Binding-site contacts:
Ligand atom C7 contacts residue ASN159 of chain 3.A at 3.8 Å.
Ligand atom C3 contacts residue SER213 of chain 2.A at 4.2 Å.
Ligand atom O3 contacts residue ARG216 of chain 2.A at 3.4 Å (salt-bridge).
Ligand atom C8 contacts residue NAG2 of chain 3.D at 4.1 Å.
Ligand atom C1 contacts residue SER213 of chain 2.A at 4.2 Å.
Ligand atom C8 contacts residue SER213 of chain 2.A at 3.4 Å.
Ligand atom O7 contacts residue NAG1 of chain 3.D at 4.2 Å.
Ligand atom O5 contacts residue ASN159 of chain 3.A at 2.3 Å (h-bond).
Ligand atom O7 contacts residue ASN159 of chain 3.A at 4.1 Å.
Ligand atom O7 contacts residue NAG2 of chain 3.D at 3.8 Å.
Ligand atom C5 contacts residue ASN159 of chain 3.A at 3.6 Å.
Ligand atom C2 contacts residue ASN159 of chain 3.A at 2.5 Å.
Ligand atom O6 contacts residue THR161 of chain 3.A at 4.3 Å.
Ligand atom O5 contacts residue THR161 of chain 3.A at 4.4 Å.
Ligand atom C8 contacts residue THR181 of chain 2.A at 3.7 Å.
Ligand atom C1 contacts residue ARG216 of chain 2.A at 3.8 Å.
Ligand atom C8 contacts residue PRO215 of chain 2.A at 4.1 Å (hydrophobic).
Ligand atom C2 contacts residue SER213 of chain 2.A at 4.0 Å.
Ligand atom C7 contacts residue PRO215 of chain 2.A at 4.3 Å (hydrophobic).
Ligand atom O7 contacts residue PRO215 of chain 2.A at 3.6 Å.
Ligand atom C3 contacts residue ARG216 of chain 2.A at 4.0 Å.
Ligand atom C5 contacts residue THR161 of chain 3.A at 4.3 Å.
Ligand atom N2 contacts residue SER213 of chain 2.A at 3.0 Å (h-bond).
Ligand atom C7 contacts residue SER213 of chain 2.A at 3.7 Å.
Ligand atom C8 contacts residue NAG1 of chain 3.D at 3.6 Å.
Ligand atom C4 contacts residue ARG216 of chain 2.A at 4.0 Å.
Ligand atom C7 contacts residue ARG216 of chain 2.A at 4.0 Å.
Ligand atom N2 contacts residue ASN159 of chain 3.A at 3.0 Å (h-bond).
Ligand atom O4 contacts residue ARG216 of chain 2.A at 3.5 Å (salt-bridge).
Ligand atom C5 contacts residue LEU238 of chain 3.A at 4.3 Å (hydrophobic).
Ligand atom C6 contacts residue THR161 of chain 3.A at 3.5 Å.
Ligand atom C4 contacts residue ASN159 of chain 3.A at 4.2 Å.
Ligand atom O5 contacts residue ARG216 of chain 2.A at 3.2 Å (salt-bridge).
Ligand atom C7 contacts residue NAG1 of chain 3.D at 4.1 Å.
Ligand atom O7 contacts residue ARG216 of chain 2.A at 3.1 Å (salt-bridge).
Ligand atom C1 contacts residue ASN159 of chain 3.A at 1.4 Å.
Ligand atom C2 contacts residue ARG216 of chain 2.A at 3.6 Å.
Ligand atom O7 contacts residue ARG214 of chain 2.A at 4.0 Å.
Ligand atom C3 contacts residue ASN159 of chain 3.A at 3.8 Å.
Ligand atom C5 contacts residue ARG216 of chain 2.A at 4.2 Å.

Sequence of chain 3.A:
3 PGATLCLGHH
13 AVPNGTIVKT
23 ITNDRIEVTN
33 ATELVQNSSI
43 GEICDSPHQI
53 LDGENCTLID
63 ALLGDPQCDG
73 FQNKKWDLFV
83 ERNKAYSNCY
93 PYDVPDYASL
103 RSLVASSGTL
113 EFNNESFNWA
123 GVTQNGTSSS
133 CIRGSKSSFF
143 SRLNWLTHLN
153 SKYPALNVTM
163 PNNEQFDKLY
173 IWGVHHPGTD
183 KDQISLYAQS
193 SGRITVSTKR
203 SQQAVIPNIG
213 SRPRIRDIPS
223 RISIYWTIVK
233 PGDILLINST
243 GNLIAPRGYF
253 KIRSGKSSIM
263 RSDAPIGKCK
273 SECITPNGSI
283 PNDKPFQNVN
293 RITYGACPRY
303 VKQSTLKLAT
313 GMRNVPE

Sequence of chain 2.A:
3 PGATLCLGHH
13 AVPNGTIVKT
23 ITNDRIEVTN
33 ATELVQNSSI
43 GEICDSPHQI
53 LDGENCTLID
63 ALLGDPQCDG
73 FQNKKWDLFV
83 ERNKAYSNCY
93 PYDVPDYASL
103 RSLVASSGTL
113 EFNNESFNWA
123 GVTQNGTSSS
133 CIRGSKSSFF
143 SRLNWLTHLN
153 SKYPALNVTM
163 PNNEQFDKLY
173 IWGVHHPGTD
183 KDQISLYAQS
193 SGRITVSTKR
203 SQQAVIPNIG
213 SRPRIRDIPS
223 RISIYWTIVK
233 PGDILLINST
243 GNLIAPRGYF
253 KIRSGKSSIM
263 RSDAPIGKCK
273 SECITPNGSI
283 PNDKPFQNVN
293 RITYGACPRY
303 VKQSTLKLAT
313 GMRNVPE

A small-molecule ligand and the protein it binds are described below.
Small molecule (SMILES): CC(=O)N[C@H]1[C@H](O[C@H]2[C@H](O)[C@@H](NC(C)=O)CO[C@@H]2CO)O[C@H](CO)[C@@H](O[C@@H]2O[C@H](CO[C@H]3O[C@H](CO)[C@@H](O)[C@H](O)[C@@H]3O)[C@@H](O)[C@H](O[C@H]3O[C@H](CO)[C@@H](O)[C@H](O)[C@@H]3O)[C@@H]2O)[C@@H]1O